The small molecule below binds the protein below.
Small molecule (SMILES): CCc1nc(N)nc(N)c1C#C[C@H](C)c1cc(-c2ccc(C(N)=O)cc2)ccc1Cl

Sequence of chain 1.A:
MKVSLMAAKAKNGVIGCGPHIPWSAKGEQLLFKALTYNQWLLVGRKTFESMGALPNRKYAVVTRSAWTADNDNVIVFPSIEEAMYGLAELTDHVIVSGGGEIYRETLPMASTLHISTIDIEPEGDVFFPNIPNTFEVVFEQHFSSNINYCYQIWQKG

Binding-site contacts:
Ligand atom C05 contacts residue ALA8 of chain 1.A at 3.7 Å (hydrophobic).
Ligand atom N04 contacts residue PHE32 of chain 1.A at 3.7 Å.
Ligand atom N06 contacts residue ALA7 of chain 1.A at 3.5 Å (h-bond).
Ligand atom N09 contacts residue NAP1 of chain 1.C at 3.5 Å (h-bond).
Ligand atom C28 contacts residue MET51 of chain 1.A at 3.8 Å (hydrophobic).
Ligand atom N07 contacts residue PHE32 of chain 1.A at 3.6 Å.
Ligand atom C21 contacts residue LYS33 of chain 1.A at 3.7 Å.
Ligand atom C01 contacts residue PHE32 of chain 1.A at 3.7 Å (hydrophobic).
Ligand atom N07 contacts residue MET6 of chain 1.A at 3.5 Å.
Ligand atom N09 contacts residue TYR103 of chain 1.A at 3.4 Å (h-bond).
Ligand atom N04 contacts residue GLU28 of chain 1.A at 2.8 Å (salt-bridge).
Ligand atom N09 contacts residue PHE32 of chain 1.A at 3.6 Å.
Ligand atom N07 contacts residue ALA8 of chain 1.A at 3.6 Å (h-bond).
Ligand atom N06 contacts residue GLU28 of chain 1.A at 2.6 Å (salt-bridge).
Ligand atom C10 contacts residue PHE32 of chain 1.A at 3.6 Å (hydrophobic).
Ligand atom C01 contacts residue GLN29 of chain 1.A at 3.8 Å.
Ligand atom C08 contacts residue MET6 of chain 1.A at 3.7 Å (hydrophobic).
Ligand atom N07 contacts residue ALA7 of chain 1.A at 3.4 Å.
Ligand atom C12 contacts residue NAP1 of chain 1.C at 3.5 Å.
Ligand atom C05 contacts residue GLU28 of chain 1.A at 3.5 Å.
Ligand atom C12 contacts residue ILE21 of chain 1.A at 3.7 Å (hydrophobic).
Ligand atom C27 contacts residue MET51 of chain 1.A at 3.6 Å (hydrophobic).
Ligand atom C30 contacts residue THR47 of chain 1.A at 3.6 Å.
Ligand atom C26 contacts residue MET51 of chain 1.A at 3.8 Å (hydrophobic).
Ligand atom N06 contacts residue SER116 of chain 1.A at 3.8 Å.
Ligand atom O23 contacts residue LYS33 of chain 1.A at 3.0 Å (salt-bridge).
Ligand atom C01 contacts residue GLU28 of chain 1.A at 3.5 Å.
Ligand atom C10 contacts residue NAP1 of chain 1.C at 3.8 Å.
Ligand atom N09 contacts residue SER97 of chain 1.A at 3.5 Å (h-bond).
Ligand atom C05 contacts residue ALA7 of chain 1.A at 3.7 Å (hydrophobic).
Ligand atom C30 contacts residue MET51 of chain 1.A at 3.7 Å (hydrophobic).
Ligand atom N04 contacts residue ALA8 of chain 1.A at 3.6 Å.
Ligand atom C08 contacts residue NAP1 of chain 1.C at 3.5 Å.
Ligand atom C30 contacts residue SER97 of chain 1.A at 3.6 Å.
Ligand atom C08 contacts residue PHE32 of chain 1.A at 3.4 Å (hydrophobic).
Ligand atom N09 contacts residue MET6 of chain 1.A at 3.0 Å (h-bond).
Ligand atom C03 contacts residue GLU28 of chain 1.A at 3.7 Å.
Ligand atom C13 contacts residue NAP1 of chain 1.C at 3.6 Å.
Ligand atom N22 contacts residue GLN29 of chain 1.A at 3.1 Å (h-bond).
Ligand atom C02 contacts residue GLU28 of chain 1.A at 3.7 Å.